The protein below binds the small molecule below.
Small molecule (SMILES): CC(=O)N[C@@H]1[C@@H](O)[C@H](O)[C@@H](CO)O[C@H]1O

Binding-site contacts:
Ligand atom O7 contacts residue TYR127 of chain 1.A at 4.1 Å.
Ligand atom C4 contacts residue ASN126 of chain 1.A at 4.2 Å.
Ligand atom C8 contacts residue GLU123 of chain 1.A at 4.5 Å.
Ligand atom C1 contacts residue ASN126 of chain 1.A at 1.4 Å.
Ligand atom C5 contacts residue ASN126 of chain 1.A at 3.7 Å.
Ligand atom C3 contacts residue ASN126 of chain 1.A at 3.8 Å.
Ligand atom C7 contacts residue ASN126 of chain 1.A at 3.6 Å.
Ligand atom N2 contacts residue ASN126 of chain 1.A at 2.9 Å (h-bond).
Ligand atom C2 contacts residue ASN126 of chain 1.A at 2.5 Å.
Ligand atom O5 contacts residue ASN126 of chain 1.A at 2.4 Å (h-bond).
Ligand atom O7 contacts residue ASN126 of chain 1.A at 3.8 Å.

Sequence of chain 1.A:
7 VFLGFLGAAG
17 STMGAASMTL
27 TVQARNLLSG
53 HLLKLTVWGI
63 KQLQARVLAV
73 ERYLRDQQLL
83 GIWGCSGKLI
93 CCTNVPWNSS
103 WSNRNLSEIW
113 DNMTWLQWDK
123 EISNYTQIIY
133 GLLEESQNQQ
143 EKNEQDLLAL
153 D